Sequence of chain 5.A:
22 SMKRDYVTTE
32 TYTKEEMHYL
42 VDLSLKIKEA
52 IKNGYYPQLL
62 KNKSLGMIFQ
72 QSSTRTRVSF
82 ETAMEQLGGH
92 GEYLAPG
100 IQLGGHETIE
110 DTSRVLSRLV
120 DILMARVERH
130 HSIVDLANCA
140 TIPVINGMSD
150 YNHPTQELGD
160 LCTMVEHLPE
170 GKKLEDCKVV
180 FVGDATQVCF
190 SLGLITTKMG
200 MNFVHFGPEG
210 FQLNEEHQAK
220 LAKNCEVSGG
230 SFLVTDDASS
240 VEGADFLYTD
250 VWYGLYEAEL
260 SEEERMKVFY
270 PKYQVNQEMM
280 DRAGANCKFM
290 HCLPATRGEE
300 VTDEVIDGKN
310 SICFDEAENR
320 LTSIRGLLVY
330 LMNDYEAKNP

A small-molecule ligand and the protein it binds are described below.
Small molecule (SMILES): N[C@@H](CCCNC(=O)CP(=O)(O)O)C(=O)O

Binding-site contacts:
Ligand atom N contacts residue THR185 of chain 5.A at 3.7 Å.
Ligand atom C1 contacts residue ARG319 of chain 5.A at 3.8 Å.
Ligand atom NE contacts residue LEU292 of chain 5.A at 2.8 Å (h-bond).
Ligand atom O1P contacts residue THR77 of chain 5.A at 2.7 Å (h-bond).
Ligand atom O1P contacts residue THR75 of chain 5.A at 3.8 Å.
Ligand atom O1 contacts residue THR77 of chain 5.A at 3.3 Å (h-bond).
Ligand atom O3P contacts residue ARG125 of chain 5.A at 2.8 Å (salt-bridge).
Ligand atom O contacts residue GLN186 of chain 5.A at 3.0 Å (h-bond).
Ligand atom CB contacts residue VAL187 of chain 5.A at 3.7 Å (hydrophobic).
Ligand atom O contacts residue MET147 of chain 5.A at 3.9 Å.
Ligand atom O1 contacts residue ARG319 of chain 5.A at 3.3 Å (salt-bridge).
Ligand atom P contacts residue ARG76 of chain 5.A at 3.8 Å.
Ligand atom CB contacts residue GLN186 of chain 5.A at 3.5 Å.
Ligand atom P contacts residue SER74 of chain 5.A at 3.8 Å.
Ligand atom C1 contacts residue ARG125 of chain 5.A at 3.7 Å.
Ligand atom O2P contacts residue ARG76 of chain 5.A at 2.8 Å (salt-bridge).
Ligand atom O3P contacts residue SER74 of chain 5.A at 3.9 Å.
Ligand atom C1P contacts residue LEU292 of chain 5.A at 3.4 Å (hydrophobic).
Ligand atom P contacts residue THR75 of chain 5.A at 3.8 Å.
Ligand atom O1P contacts residue SER74 of chain 5.A at 2.6 Å (h-bond).
Ligand atom P contacts residue ARG125 of chain 5.A at 3.7 Å.
Ligand atom O1P contacts residue ARG76 of chain 5.A at 3.5 Å (salt-bridge).
Ligand atom CB contacts residue ASP249 of chain 5.A at 3.7 Å.
Ligand atom N contacts residue ASP249 of chain 5.A at 2.7 Å (salt-bridge).
Ligand atom C1 contacts residue HIS152 of chain 5.A at 3.8 Å.
Ligand atom C1P contacts residue ARG76 of chain 5.A at 3.4 Å.
Ligand atom CB contacts residue MET147 of chain 5.A at 3.7 Å (hydrophobic).
Ligand atom O1 contacts residue HIS152 of chain 5.A at 2.8 Å (h-bond).
Ligand atom CA contacts residue GLN186 of chain 5.A at 3.6 Å.
Ligand atom C1P contacts residue ARG319 of chain 5.A at 3.9 Å.
Ligand atom O2P contacts residue THR75 of chain 5.A at 2.9 Å (h-bond).
Ligand atom CD contacts residue CYS291 of chain 5.A at 3.8 Å (hydrophobic).
Ligand atom CA contacts residue ASP249 of chain 5.A at 3.5 Å.
Ligand atom C1 contacts residue LEU292 of chain 5.A at 3.6 Å (hydrophobic).
Ligand atom N contacts residue GLN186 of chain 5.A at 2.8 Å (h-bond).
Ligand atom CD contacts residue MET147 of chain 5.A at 3.7 Å (hydrophobic).
Ligand atom O1 contacts residue ARG125 of chain 5.A at 2.8 Å (salt-bridge).
Ligand atom CD contacts residue LEU292 of chain 5.A at 3.8 Å (hydrophobic).
Ligand atom CD contacts residue HIS152 of chain 5.A at 3.8 Å.
Ligand atom O1P contacts residue ARG125 of chain 5.A at 3.4 Å (salt-bridge).